This small molecule binds to this protein.
Small molecule (SMILES): OC[C@H]1O[C@@H](O[C@H]2[C@H](O)[C@@H](O)[C@H](O)O[C@@H]2CO)[C@H](O)[C@@H](O)[C@@H]1O

Binding-site contacts:
Ligand atom O6 contacts residue ASN136 of chain 1.A at 4.1 Å.
Ligand atom C3 contacts residue LYS133 of chain 1.A at 3.9 Å.
Ligand atom O4 contacts residue TRP135 of chain 1.A at 4.0 Å.
Ligand atom C1 contacts residue TRP135 of chain 1.A at 4.0 Å (hydrophobic).
Ligand atom C2 contacts residue LYS133 of chain 1.A at 3.9 Å.
Ligand atom O4 contacts residue TRP84 of chain 1.A at 3.8 Å.
Ligand atom C1 contacts residue TRP62 of chain 1.A at 4.3 Å (hydrophobic).
Ligand atom C4 contacts residue TRP84 of chain 1.A at 3.9 Å (hydrophobic).
Ligand atom O3 contacts residue LYS133 of chain 1.A at 3.3 Å (salt-bridge).
Ligand atom O3 contacts residue TYR125 of chain 1.A at 4.2 Å.
Ligand atom C4 contacts residue TRP62 of chain 1.A at 4.5 Å (hydrophobic).
Ligand atom C2 contacts residue TRP84 of chain 1.A at 3.9 Å (hydrophobic).
Ligand atom C5 contacts residue TRP84 of chain 1.A at 4.4 Å (hydrophobic).
Ligand atom C3 contacts residue TRP84 of chain 1.A at 4.3 Å (hydrophobic).
Ligand atom C3 contacts residue TRP62 of chain 1.A at 4.4 Å (hydrophobic).
Ligand atom O2 contacts residue ASN82 of chain 1.A at 3.1 Å (h-bond).
Ligand atom O6 contacts residue TRP135 of chain 1.A at 3.8 Å.
Ligand atom C1 contacts residue TRP84 of chain 1.A at 4.3 Å (hydrophobic).
Ligand atom C2 contacts residue TRP135 of chain 1.A at 4.5 Å (hydrophobic).
Ligand atom O3 contacts residue ASN82 of chain 1.A at 3.0 Å (h-bond).
Ligand atom O5 contacts residue TRP135 of chain 1.A at 4.3 Å.
Ligand atom C3 contacts residue TRP135 of chain 1.A at 4.0 Å (hydrophobic).
Ligand atom O6 contacts residue TRP241 of chain 1.A at 4.0 Å.
Ligand atom O4 contacts residue GLU178 of chain 1.A at 4.2 Å.
Ligand atom C6 contacts residue TRP84 of chain 1.A at 4.2 Å (hydrophobic).
Ligand atom O4 contacts residue TRP180 of chain 1.A at 3.5 Å.
Ligand atom C6 contacts residue TRP135 of chain 1.A at 3.6 Å (hydrophobic).
Ligand atom O2 contacts residue LYS133 of chain 1.A at 2.8 Å (salt-bridge).
Ligand atom O5 contacts residue TRP84 of chain 1.A at 4.0 Å.
Ligand atom O4 contacts residue TRP62 of chain 1.A at 4.1 Å.
Ligand atom O3 contacts residue GLU127 of chain 1.A at 3.9 Å.
Ligand atom O3 contacts residue TRP84 of chain 1.A at 4.1 Å.
Ligand atom O6 contacts residue TRP84 of chain 1.A at 4.3 Å.
Ligand atom C5 contacts residue TRP135 of chain 1.A at 3.8 Å (hydrophobic).
Ligand atom O2 contacts residue TRP135 of chain 1.A at 4.1 Å.
Ligand atom C4 contacts residue TRP135 of chain 1.A at 4.2 Å (hydrophobic).
Ligand atom C6 contacts residue TRP241 of chain 1.A at 4.3 Å (hydrophobic).
Ligand atom C3 contacts residue ASN82 of chain 1.A at 4.0 Å.
Ligand atom C2 contacts residue ASN82 of chain 1.A at 3.4 Å.
Ligand atom C5 contacts residue TRP62 of chain 1.A at 3.9 Å (hydrophobic).

Sequence of chain 1.A:
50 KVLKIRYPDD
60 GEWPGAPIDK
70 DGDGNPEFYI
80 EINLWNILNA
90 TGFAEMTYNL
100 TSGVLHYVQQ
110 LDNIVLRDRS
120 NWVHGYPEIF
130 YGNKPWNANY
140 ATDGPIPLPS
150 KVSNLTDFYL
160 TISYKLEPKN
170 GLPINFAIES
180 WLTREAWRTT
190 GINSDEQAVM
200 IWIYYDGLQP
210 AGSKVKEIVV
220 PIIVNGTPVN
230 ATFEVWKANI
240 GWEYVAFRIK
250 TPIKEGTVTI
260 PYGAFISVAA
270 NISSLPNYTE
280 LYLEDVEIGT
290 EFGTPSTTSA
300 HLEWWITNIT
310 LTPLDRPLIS